A small-molecule ligand and the protein it binds are described below.
Small molecule (SMILES): CC(=O)N[C@H]1[C@H](O[C@H]2[C@H](O[C@@H]3O[C@@H](C)[C@@H](O)[C@@H](O)[C@@H]3O)[C@@H](NC(C)=O)CO[C@@H]2CO)O[C@H](CO)[C@@H](O)[C@@H]1O

Sequence of chain 1.B:
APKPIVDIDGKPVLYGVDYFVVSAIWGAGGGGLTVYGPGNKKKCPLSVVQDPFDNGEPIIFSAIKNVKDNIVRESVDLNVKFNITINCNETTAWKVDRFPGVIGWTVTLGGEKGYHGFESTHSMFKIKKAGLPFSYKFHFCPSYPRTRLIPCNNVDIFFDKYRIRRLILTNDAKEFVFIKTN

Binding-site contacts:
Ligand atom C7 contacts residue ILE61 of chain 1.B at 4.0 Å (hydrophobic).
Ligand atom C1 contacts residue ASP19 of chain 1.B at 3.7 Å.
Ligand atom C7 contacts residue ASN84 of chain 1.B at 3.7 Å.
Ligand atom O2 contacts residue ASP19 of chain 1.B at 4.2 Å.
Ligand atom C7 contacts residue ASP19 of chain 1.B at 3.6 Å.
Ligand atom O5 contacts residue ASP19 of chain 1.B at 4.4 Å.
Ligand atom C4 contacts residue ASN84 of chain 1.B at 4.2 Å.
Ligand atom C8 contacts residue ILE61 of chain 1.B at 3.7 Å (hydrophobic).
Ligand atom C8 contacts residue GLY17 of chain 1.B at 3.4 Å.
Ligand atom N2 contacts residue ASN84 of chain 1.B at 2.9 Å (h-bond).
Ligand atom C2 contacts residue ASP19 of chain 1.B at 3.5 Å.
Ligand atom N2 contacts residue ILE61 of chain 1.B at 4.1 Å.
Ligand atom C8 contacts residue ASP19 of chain 1.B at 3.5 Å.
Ligand atom N2 contacts residue ASP19 of chain 1.B at 2.7 Å (salt-bridge).
Ligand atom C5 contacts residue ASN84 of chain 1.B at 3.6 Å.
Ligand atom C1 contacts residue ASN84 of chain 1.B at 1.5 Å.
Ligand atom O5 contacts residue ASN84 of chain 1.B at 2.3 Å (h-bond).
Ligand atom C3 contacts residue ASN84 of chain 1.B at 3.8 Å.
Ligand atom O7 contacts residue ASN84 of chain 1.B at 4.0 Å.
Ligand atom C2 contacts residue ASN84 of chain 1.B at 2.5 Å.